Sequence of chain 3.A:
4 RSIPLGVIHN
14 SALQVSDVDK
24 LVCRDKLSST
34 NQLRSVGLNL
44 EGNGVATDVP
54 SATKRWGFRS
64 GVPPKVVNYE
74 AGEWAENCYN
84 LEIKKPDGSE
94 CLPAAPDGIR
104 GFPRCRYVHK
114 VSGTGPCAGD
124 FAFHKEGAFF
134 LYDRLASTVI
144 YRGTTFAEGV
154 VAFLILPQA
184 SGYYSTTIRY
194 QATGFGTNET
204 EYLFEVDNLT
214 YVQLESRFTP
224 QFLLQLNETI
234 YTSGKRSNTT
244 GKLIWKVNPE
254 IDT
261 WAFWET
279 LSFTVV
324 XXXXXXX

Sequence of chain 3.B:
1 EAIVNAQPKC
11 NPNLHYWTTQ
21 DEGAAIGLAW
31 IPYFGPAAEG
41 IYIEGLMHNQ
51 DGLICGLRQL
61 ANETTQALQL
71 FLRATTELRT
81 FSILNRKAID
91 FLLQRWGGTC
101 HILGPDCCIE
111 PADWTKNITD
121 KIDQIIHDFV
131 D

Sequence of chain 2.B:
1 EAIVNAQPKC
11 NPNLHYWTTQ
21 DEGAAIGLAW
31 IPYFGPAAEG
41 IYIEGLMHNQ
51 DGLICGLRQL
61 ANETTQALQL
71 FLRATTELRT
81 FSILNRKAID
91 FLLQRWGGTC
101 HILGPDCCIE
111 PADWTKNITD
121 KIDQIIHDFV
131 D

Binding-site contacts:
Ligand atom N2 contacts residue ASN62 of chain 3.B at 2.9 Å (h-bond).
Ligand atom C8 contacts residue GLU129 of chain 3.A at 3.5 Å.
Ligand atom O5 contacts residue GLN7 of chain 3.B at 2.9 Å (h-bond).
Ligand atom C5 contacts residue GLN7 of chain 3.B at 3.8 Å.
Ligand atom C6 contacts residue ALA6 of chain 3.B at 4.0 Å (hydrophobic).
Ligand atom C8 contacts residue PRO8 of chain 3.B at 3.7 Å (hydrophobic).
Ligand atom C5 contacts residue ASN62 of chain 3.B at 3.6 Å.
Ligand atom C7 contacts residue GLU129 of chain 3.A at 3.9 Å.
Ligand atom O7 contacts residue ASN62 of chain 3.B at 3.9 Å.
Ligand atom O7 contacts residue LEU43 of chain 3.A at 4.0 Å.
Ligand atom C7 contacts residue ASN62 of chain 3.B at 3.6 Å.
Ligand atom O4 contacts residue GLU129 of chain 3.A at 4.2 Å.
Ligand atom C1 contacts residue ASN62 of chain 3.B at 1.4 Å.
Ligand atom C3 contacts residue ASN62 of chain 3.B at 3.8 Å.
Ligand atom C8 contacts residue TRP30 of chain 2.B at 4.1 Å (hydrophobic).
Ligand atom O6 contacts residue PRO8 of chain 3.B at 3.7 Å.
Ligand atom O4 contacts residue GOL1 of chain 3.M at 4.2 Å.
Ligand atom O6 contacts residue GLN7 of chain 3.B at 2.5 Å (h-bond).
Ligand atom N2 contacts residue GOL1 of chain 3.M at 3.0 Å (h-bond).
Ligand atom O3 contacts residue GOL1 of chain 3.M at 4.1 Å.
Ligand atom C2 contacts residue GOL1 of chain 3.M at 3.7 Å.
Ligand atom C2 contacts residue ASN62 of chain 3.B at 2.5 Å.
Ligand atom O5 contacts residue ASN62 of chain 3.B at 2.3 Å (h-bond).
Ligand atom C5 contacts residue GOL1 of chain 3.M at 4.1 Å.
Ligand atom C7 contacts residue GOL1 of chain 3.M at 3.9 Å.
Ligand atom O6 contacts residue GLU129 of chain 3.A at 3.5 Å.
Ligand atom C8 contacts residue GLY130 of chain 3.A at 4.1 Å.
Ligand atom O3 contacts residue GLU129 of chain 3.A at 4.1 Å.
Ligand atom C3 contacts residue GOL1 of chain 3.M at 3.3 Å.
Ligand atom O6 contacts residue ALA6 of chain 3.B at 4.0 Å.
Ligand atom C8 contacts residue GOL1 of chain 3.M at 3.9 Å.
Ligand atom C4 contacts residue GOL1 of chain 3.M at 4.1 Å.
Ligand atom C8 contacts residue ALA131 of chain 3.A at 4.0 Å (hydrophobic).
Ligand atom C8 contacts residue THR65 of chain 3.B at 3.6 Å.
Ligand atom C6 contacts residue GLN7 of chain 3.B at 3.5 Å.
Ligand atom C5 contacts residue GLU129 of chain 3.A at 4.2 Å.
Ligand atom C1 contacts residue GOL1 of chain 3.M at 3.5 Å.
Ligand atom C1 contacts residue GLN7 of chain 3.B at 3.7 Å.
Ligand atom O7 contacts residue ALA131 of chain 3.A at 4.1 Å.
Ligand atom C8 contacts residue VAL153 of chain 3.A at 3.9 Å (hydrophobic).

A small-molecule ligand and the protein it binds are described below.
Small molecule (SMILES): CC(=O)N[C@H]1[C@H](O[C@H]2[C@H](O)[C@@H](NC(C)=O)CO[C@@H]2CO)O[C@H](CO)[C@@H](O[C@@H]2O[C@H](CO[C@H]3O[C@H](CO)[C@@H](O)[C@H](O)[C@@H]3O)[C@@H](O)[C@H](O)[C@@H]2O)[C@@H]1O